Binding-site contacts:
Ligand atom O contacts residue HIS70 of chain 1.A at 2.9 Å (h-bond).
Ligand atom CE contacts residue HIS116 of chain 1.A at 3.1 Å.
Ligand atom CE2 contacts residue ILE97 of chain 1.A at 3.5 Å (hydrophobic).
Ligand atom CD1 contacts residue HIS70 of chain 1.A at 3.5 Å.
Ligand atom CG contacts residue TRP147 of chain 1.A at 3.4 Å (hydrophobic).
Ligand atom O contacts residue TYR159 of chain 1.A at 2.6 Å (h-bond).
Ligand atom CG contacts residue GLU63 of chain 1.A at 3.4 Å.
Ligand atom CE1 contacts residue HIS70 of chain 1.A at 3.4 Å.
Ligand atom CD1 contacts residue VAL67 of chain 1.A at 3.5 Å (hydrophobic).
Ligand atom CA contacts residue GLU63 of chain 1.A at 3.5 Å.
Ligand atom NE2 contacts residue TRP167 of chain 1.A at 3.3 Å.
Ligand atom NE2 contacts residue GLN62 of chain 1.A at 3.4 Å (h-bond).
Ligand atom OH contacts residue SER9 of chain 1.A at 2.8 Å (h-bond).
Ligand atom CE contacts residue GLU114 of chain 1.A at 3.5 Å.
Ligand atom C contacts residue TYR7 of chain 1.A at 3.5 Å (hydrophobic).
Ligand atom O contacts residue TYR84 of chain 1.A at 3.4 Å (h-bond).
Ligand atom CA contacts residue TYR7 of chain 1.A at 3.4 Å (hydrophobic).
Ligand atom N contacts residue TYR171 of chain 1.A at 2.6 Å (h-bond).
Ligand atom CD contacts residue GLN62 of chain 1.A at 3.3 Å.
Ligand atom CB contacts residue TYR99 of chain 1.A at 3.3 Å (hydrophobic).
Ligand atom N contacts residue ASN77 of chain 1.A at 2.8 Å (h-bond).
Ligand atom CA contacts residue TYR99 of chain 1.A at 3.5 Å (hydrophobic).
Ligand atom N contacts residue GLU63 of chain 1.A at 2.9 Å (salt-bridge).
Ligand atom O contacts residue ASN77 of chain 1.A at 3.0 Å (h-bond).
Ligand atom N contacts residue TYR7 of chain 1.A at 2.9 Å (h-bond).
Ligand atom N contacts residue TYR99 of chain 1.A at 3.2 Å (h-bond).
Ligand atom OXT contacts residue TYR84 of chain 1.A at 2.7 Å (h-bond).
Ligand atom O contacts residue THR73 of chain 1.A at 3.5 Å.
Ligand atom O contacts residue TRP147 of chain 1.A at 2.9 Å (h-bond).
Ligand atom CG contacts residue ARG152 of chain 1.A at 3.3 Å.
Ligand atom O contacts residue THR73 of chain 1.A at 3.4 Å.
Ligand atom OXT contacts residue THR143 of chain 1.A at 2.6 Å (h-bond).
Ligand atom CA contacts residue TYR171 of chain 1.A at 3.5 Å (hydrophobic).
Ligand atom CG2 contacts residue TYR7 of chain 1.A at 3.4 Å (hydrophobic).
Ligand atom O contacts residue LYS146 of chain 1.A at 2.7 Å (salt-bridge).
Ligand atom CB contacts residue ARG152 of chain 1.A at 3.3 Å.
Ligand atom C contacts residue TYR84 of chain 1.A at 3.4 Å (hydrophobic).
Ligand atom OE1 contacts residue GLN62 of chain 1.A at 3.4 Å (h-bond).
Ligand atom OE1 contacts residue THR163 of chain 1.A at 3.4 Å.
Ligand atom O contacts residue HIS70 of chain 1.A at 3.2 Å.

This small molecule binds to this protein.
Small molecule (SMILES): CC[C@H](C)[C@H](NC(=O)[C@@H](N)CCC(N)=O)C(=O)N[C@@H](CCSC)C(=O)N[C@@H](Cc1ccc(O)cc1)C(=O)N[C@@H](CC(N)=O)C(=O)N[C@@H](Cc1ccc(O)cc1)C(=O)N1CCC[C@H]1C(=O)N[C@@H](C)C(=O)N[C@@H](CCSC)C(=O)O

Sequence of chain 1.A:
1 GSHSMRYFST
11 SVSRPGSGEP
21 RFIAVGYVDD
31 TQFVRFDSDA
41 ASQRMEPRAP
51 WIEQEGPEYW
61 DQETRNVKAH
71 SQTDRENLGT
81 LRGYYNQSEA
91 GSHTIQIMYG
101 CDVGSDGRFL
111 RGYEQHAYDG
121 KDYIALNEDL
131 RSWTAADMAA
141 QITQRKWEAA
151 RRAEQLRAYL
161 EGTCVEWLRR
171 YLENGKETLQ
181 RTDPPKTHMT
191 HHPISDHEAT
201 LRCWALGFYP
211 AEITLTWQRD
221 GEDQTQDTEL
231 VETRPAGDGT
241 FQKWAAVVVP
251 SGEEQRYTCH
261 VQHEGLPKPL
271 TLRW